Sequence of chain 1.B:
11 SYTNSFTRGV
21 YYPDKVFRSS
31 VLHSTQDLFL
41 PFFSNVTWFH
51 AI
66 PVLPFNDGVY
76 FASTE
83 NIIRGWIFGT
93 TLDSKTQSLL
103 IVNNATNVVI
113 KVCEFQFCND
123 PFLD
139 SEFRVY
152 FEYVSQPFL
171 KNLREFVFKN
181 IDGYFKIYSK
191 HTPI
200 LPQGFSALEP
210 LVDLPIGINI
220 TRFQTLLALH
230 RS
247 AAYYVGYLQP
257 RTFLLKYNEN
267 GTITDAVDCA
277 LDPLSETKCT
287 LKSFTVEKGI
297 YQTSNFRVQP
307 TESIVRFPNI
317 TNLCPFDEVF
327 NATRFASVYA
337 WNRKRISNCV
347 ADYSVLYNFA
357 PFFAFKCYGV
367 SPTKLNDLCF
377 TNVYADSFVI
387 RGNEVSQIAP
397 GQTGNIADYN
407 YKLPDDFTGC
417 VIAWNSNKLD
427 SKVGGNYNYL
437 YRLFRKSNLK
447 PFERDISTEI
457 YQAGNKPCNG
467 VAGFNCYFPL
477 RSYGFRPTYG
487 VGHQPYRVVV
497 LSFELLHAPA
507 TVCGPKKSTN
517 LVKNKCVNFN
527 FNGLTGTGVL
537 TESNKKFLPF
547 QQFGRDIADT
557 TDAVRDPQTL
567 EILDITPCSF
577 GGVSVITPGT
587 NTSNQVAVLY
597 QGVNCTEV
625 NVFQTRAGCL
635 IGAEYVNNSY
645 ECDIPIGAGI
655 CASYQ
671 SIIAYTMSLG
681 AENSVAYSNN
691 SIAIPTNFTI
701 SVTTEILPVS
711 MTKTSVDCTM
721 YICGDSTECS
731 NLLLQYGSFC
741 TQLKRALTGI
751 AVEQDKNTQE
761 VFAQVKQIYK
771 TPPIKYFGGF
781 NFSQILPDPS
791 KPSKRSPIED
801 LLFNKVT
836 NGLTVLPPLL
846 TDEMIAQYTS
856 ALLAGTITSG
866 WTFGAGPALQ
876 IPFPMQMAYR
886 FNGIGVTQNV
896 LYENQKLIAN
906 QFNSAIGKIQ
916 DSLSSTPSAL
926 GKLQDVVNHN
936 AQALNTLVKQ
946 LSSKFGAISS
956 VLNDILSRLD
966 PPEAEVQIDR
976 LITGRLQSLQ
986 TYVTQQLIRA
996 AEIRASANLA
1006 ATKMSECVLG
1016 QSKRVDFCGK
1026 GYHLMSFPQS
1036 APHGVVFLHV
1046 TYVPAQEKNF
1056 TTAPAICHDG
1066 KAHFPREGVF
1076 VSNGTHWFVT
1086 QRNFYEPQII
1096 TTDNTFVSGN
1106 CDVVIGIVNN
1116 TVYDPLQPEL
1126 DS

A protein and the small-molecule ligand that binds it are described below.
Small molecule (SMILES): CC(=O)N[C@@H]1[C@@H](O)[C@H](O)[C@@H](CO)O[C@H]1O

Binding-site contacts:
Ligand atom C2 contacts residue ASN266 of chain 1.A at 2.5 Å.
Ligand atom C5 contacts residue ASN266 of chain 1.A at 3.7 Å.
Ligand atom C8 contacts residue ASN266 of chain 1.A at 4.0 Å.
Ligand atom N2 contacts residue ASN266 of chain 1.A at 2.9 Å (h-bond).
Ligand atom C1 contacts residue LYS542 of chain 1.B at 3.7 Å.
Ligand atom C4 contacts residue ASN266 of chain 1.A at 4.2 Å.
Ligand atom O5 contacts residue ASN266 of chain 1.A at 2.4 Å (h-bond).
Ligand atom O5 contacts residue LYS542 of chain 1.B at 2.7 Å (salt-bridge).
Ligand atom C1 contacts residue ASN266 of chain 1.A at 1.4 Å.
Ligand atom C3 contacts residue ASN266 of chain 1.A at 3.8 Å.
Ligand atom C5 contacts residue LYS542 of chain 1.B at 3.6 Å.
Ligand atom C7 contacts residue ASN266 of chain 1.A at 3.3 Å.
Ligand atom O7 contacts residue ASN266 of chain 1.A at 3.3 Å (h-bond).
Ligand atom O6 contacts residue LYS542 of chain 1.B at 4.5 Å.
Ligand atom C6 contacts residue LYS542 of chain 1.B at 3.4 Å.

Sequence of chain 1.A:
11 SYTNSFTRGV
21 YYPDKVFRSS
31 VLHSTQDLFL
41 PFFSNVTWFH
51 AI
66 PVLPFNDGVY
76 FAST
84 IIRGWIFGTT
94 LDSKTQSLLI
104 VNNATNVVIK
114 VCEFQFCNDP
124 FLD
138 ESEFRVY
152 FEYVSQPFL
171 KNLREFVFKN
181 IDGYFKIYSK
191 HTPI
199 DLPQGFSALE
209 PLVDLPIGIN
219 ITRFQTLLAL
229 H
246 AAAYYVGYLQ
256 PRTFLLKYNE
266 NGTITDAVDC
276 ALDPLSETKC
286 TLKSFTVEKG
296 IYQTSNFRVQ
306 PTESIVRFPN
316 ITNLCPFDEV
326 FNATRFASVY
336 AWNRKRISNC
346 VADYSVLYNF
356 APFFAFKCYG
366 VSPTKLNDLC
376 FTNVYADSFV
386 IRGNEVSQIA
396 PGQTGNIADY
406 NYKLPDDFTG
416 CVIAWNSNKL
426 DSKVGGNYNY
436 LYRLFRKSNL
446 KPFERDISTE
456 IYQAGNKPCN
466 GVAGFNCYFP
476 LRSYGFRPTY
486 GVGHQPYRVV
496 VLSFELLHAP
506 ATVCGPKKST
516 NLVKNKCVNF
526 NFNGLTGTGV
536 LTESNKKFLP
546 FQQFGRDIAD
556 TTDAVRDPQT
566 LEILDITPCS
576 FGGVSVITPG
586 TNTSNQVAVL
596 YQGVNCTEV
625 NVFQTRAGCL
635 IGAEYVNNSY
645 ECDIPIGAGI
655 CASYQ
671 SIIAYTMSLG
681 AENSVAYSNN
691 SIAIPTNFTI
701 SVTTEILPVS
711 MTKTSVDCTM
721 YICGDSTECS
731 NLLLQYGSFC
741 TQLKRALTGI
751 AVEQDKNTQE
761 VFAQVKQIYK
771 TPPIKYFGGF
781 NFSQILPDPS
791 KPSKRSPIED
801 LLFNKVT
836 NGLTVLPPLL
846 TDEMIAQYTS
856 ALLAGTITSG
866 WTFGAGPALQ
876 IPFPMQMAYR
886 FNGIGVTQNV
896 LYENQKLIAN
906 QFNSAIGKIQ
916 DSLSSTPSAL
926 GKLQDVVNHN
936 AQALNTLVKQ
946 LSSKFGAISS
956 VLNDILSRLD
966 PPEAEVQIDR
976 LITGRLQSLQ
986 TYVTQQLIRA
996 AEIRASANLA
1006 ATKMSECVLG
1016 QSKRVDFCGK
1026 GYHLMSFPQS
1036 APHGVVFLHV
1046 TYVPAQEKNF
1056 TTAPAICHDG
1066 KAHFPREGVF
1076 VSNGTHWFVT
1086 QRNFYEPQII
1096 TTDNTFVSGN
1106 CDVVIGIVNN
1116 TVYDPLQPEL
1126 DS